Sequence of chain 1.A:
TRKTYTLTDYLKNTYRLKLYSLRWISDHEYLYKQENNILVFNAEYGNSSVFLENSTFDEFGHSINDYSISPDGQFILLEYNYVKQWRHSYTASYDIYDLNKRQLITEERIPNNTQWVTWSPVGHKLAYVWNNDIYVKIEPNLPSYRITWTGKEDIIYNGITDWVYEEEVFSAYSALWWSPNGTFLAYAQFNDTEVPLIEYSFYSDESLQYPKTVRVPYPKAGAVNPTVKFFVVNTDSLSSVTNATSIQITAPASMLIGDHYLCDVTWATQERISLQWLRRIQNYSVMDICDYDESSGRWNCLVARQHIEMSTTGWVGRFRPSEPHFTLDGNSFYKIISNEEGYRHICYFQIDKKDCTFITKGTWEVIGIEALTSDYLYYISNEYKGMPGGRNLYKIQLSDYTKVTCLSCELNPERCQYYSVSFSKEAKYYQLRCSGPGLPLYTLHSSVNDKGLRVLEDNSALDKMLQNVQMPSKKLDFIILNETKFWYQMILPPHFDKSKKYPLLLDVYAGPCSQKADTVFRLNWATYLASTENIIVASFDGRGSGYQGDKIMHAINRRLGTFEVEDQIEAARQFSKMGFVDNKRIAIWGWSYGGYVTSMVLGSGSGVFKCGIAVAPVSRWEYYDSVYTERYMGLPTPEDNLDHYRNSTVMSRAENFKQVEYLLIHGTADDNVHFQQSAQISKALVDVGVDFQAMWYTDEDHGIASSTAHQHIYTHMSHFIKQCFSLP

Binding-site contacts:
Ligand atom C2 contacts residue ASN92 of chain 1.A at 2.5 Å.
Ligand atom O5 contacts residue ASN92 of chain 1.A at 2.4 Å (h-bond).
Ligand atom C1 contacts residue ASN92 of chain 1.A at 1.5 Å.
Ligand atom C3 contacts residue GLU73 of chain 1.A at 3.8 Å.
Ligand atom C3 contacts residue ASN92 of chain 1.A at 3.8 Å.
Ligand atom C5 contacts residue ASN74 of chain 1.A at 3.6 Å.
Ligand atom O6 contacts residue ASN74 of chain 1.A at 3.6 Å.
Ligand atom O5 contacts residue ASN74 of chain 1.A at 3.9 Å.
Ligand atom N2 contacts residue ASN92 of chain 1.A at 3.0 Å (h-bond).
Ligand atom N2 contacts residue GLU73 of chain 1.A at 3.3 Å (salt-bridge).
Ligand atom C2 contacts residue GLU73 of chain 1.A at 3.5 Å.
Ligand atom C8 contacts residue ASN92 of chain 1.A at 4.0 Å.
Ligand atom O7 contacts residue ASN92 of chain 1.A at 4.2 Å.
Ligand atom N2 contacts residue ASN75 of chain 1.A at 2.9 Å (h-bond).
Ligand atom C1 contacts residue GLU73 of chain 1.A at 3.0 Å.
Ligand atom C8 contacts residue ASN75 of chain 1.A at 3.1 Å.
Ligand atom C5 contacts residue GLU73 of chain 1.A at 4.2 Å.
Ligand atom C1 contacts residue ASN75 of chain 1.A at 4.1 Å.
Ligand atom C4 contacts residue ASN92 of chain 1.A at 4.2 Å.
Ligand atom C7 contacts residue GLU73 of chain 1.A at 4.5 Å.
Ligand atom C8 contacts residue GLU73 of chain 1.A at 3.6 Å.
Ligand atom C7 contacts residue ASN92 of chain 1.A at 3.6 Å.
Ligand atom C5 contacts residue ASN92 of chain 1.A at 3.7 Å.
Ligand atom C7 contacts residue ASN75 of chain 1.A at 3.5 Å.
Ligand atom O5 contacts residue GLU73 of chain 1.A at 4.0 Å.
Ligand atom C1 contacts residue ASN74 of chain 1.A at 3.9 Å.
Ligand atom C2 contacts residue ASN75 of chain 1.A at 4.0 Å.
Ligand atom C6 contacts residue ASN74 of chain 1.A at 3.6 Å.

The protein below binds the small molecule below.
Small molecule (SMILES): CC(=O)N[C@@H]1[C@@H](O)[C@H](O)[C@@H](CO)O[C@H]1O